Sequence of chain 1.A:
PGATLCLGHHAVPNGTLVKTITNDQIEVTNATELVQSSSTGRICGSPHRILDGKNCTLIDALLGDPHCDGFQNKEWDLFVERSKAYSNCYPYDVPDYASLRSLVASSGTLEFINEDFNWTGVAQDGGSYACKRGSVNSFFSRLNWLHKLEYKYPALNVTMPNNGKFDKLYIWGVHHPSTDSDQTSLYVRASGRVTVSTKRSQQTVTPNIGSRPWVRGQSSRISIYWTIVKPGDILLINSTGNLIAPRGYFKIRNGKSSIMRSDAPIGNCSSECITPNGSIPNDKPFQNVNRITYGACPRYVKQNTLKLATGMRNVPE

Sequence of chain 2.A:
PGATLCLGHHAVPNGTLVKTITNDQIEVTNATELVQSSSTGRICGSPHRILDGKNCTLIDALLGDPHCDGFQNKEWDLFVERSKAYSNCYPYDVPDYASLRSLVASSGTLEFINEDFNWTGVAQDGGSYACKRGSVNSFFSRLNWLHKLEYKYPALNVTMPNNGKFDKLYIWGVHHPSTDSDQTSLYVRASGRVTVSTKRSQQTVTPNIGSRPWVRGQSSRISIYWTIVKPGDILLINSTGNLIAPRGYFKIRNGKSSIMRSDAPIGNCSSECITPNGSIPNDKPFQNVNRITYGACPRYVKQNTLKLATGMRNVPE

Binding-site contacts:
Ligand atom C2 contacts residue TRP216 of chain 1.A at 4.0 Å (hydrophobic).
Ligand atom N2 contacts residue TRP216 of chain 1.A at 4.3 Å.
Ligand atom C6 contacts residue THR161 of chain 2.A at 4.2 Å.
Ligand atom N2 contacts residue ASN159 of chain 2.A at 2.9 Å (h-bond).
Ligand atom C3 contacts residue ASN159 of chain 2.A at 3.8 Å.
Ligand atom C6 contacts residue LEU238 of chain 2.A at 4.1 Å (hydrophobic).
Ligand atom O7 contacts residue TRP216 of chain 1.A at 3.3 Å (h-bond).
Ligand atom O5 contacts residue TRP216 of chain 1.A at 4.2 Å.
Ligand atom C2 contacts residue ASN159 of chain 2.A at 2.5 Å.
Ligand atom C5 contacts residue ASN159 of chain 2.A at 3.7 Å.
Ligand atom C1 contacts residue ASN159 of chain 2.A at 1.4 Å.
Ligand atom C5 contacts residue TRP216 of chain 1.A at 3.8 Å (hydrophobic).
Ligand atom C3 contacts residue TRP216 of chain 1.A at 4.3 Å (hydrophobic).
Ligand atom O7 contacts residue PRO215 of chain 1.A at 4.1 Å.
Ligand atom O6 contacts residue TRP216 of chain 1.A at 3.0 Å.
Ligand atom C5 contacts residue LEU238 of chain 2.A at 3.7 Å (hydrophobic).
Ligand atom C2 contacts residue SER213 of chain 1.A at 4.0 Å.
Ligand atom O6 contacts residue GAL2 of chain 1.G at 3.9 Å.
Ligand atom C7 contacts residue NAG1 of chain 2.F at 4.1 Å.
Ligand atom C4 contacts residue TRP216 of chain 1.A at 3.9 Å (hydrophobic).
Ligand atom C7 contacts residue ASN159 of chain 2.A at 3.5 Å.
Ligand atom O6 contacts residue TRP216 of chain 1.A at 4.4 Å.
Ligand atom C1 contacts residue SER213 of chain 1.A at 3.9 Å.
Ligand atom C6 contacts residue TRP216 of chain 1.A at 4.2 Å (hydrophobic).
Ligand atom O5 contacts residue ASN159 of chain 2.A at 2.4 Å (h-bond).
Ligand atom O6 contacts residue THR161 of chain 2.A at 4.0 Å.
Ligand atom C8 contacts residue ILE236 of chain 2.A at 4.2 Å (hydrophobic).
Ligand atom O5 contacts residue TRP216 of chain 1.A at 4.4 Å.
Ligand atom C4 contacts residue ASN159 of chain 2.A at 4.2 Å.
Ligand atom C6 contacts residue TRP216 of chain 1.A at 4.0 Å (hydrophobic).
Ligand atom C7 contacts residue TRP216 of chain 1.A at 4.0 Å (hydrophobic).
Ligand atom C5 contacts residue TRP216 of chain 1.A at 4.4 Å (hydrophobic).
Ligand atom O7 contacts residue ASN159 of chain 2.A at 3.8 Å.
Ligand atom C8 contacts residue NAG1 of chain 2.F at 3.1 Å.
Ligand atom O7 contacts residue LEU238 of chain 2.A at 4.4 Å.
Ligand atom O5 contacts residue LEU238 of chain 2.A at 4.2 Å.
Ligand atom N2 contacts residue SER213 of chain 1.A at 3.6 Å.
Ligand atom C1 contacts residue TRP216 of chain 1.A at 4.2 Å (hydrophobic).
Ligand atom O3 contacts residue TRP216 of chain 1.A at 4.1 Å.
Ligand atom C3 contacts residue SER213 of chain 1.A at 4.1 Å.

A protein and the small-molecule ligand that binds it are described below.
Small molecule (SMILES): CC(=O)N[C@H]1[C@H](O[C@H]2[C@H](O)[C@@H](NC(C)=O)CO[C@@H]2CO)O[C@H](CO)[C@@H](O[C@@H]2O[C@H](CO[C@H]3O[C@H](CO)[C@@H](O)[C@H](O)[C@@H]3O)[C@@H](O)[C@H](O[C@H]3O[C@H](CO)[C@@H](O)[C@H](O)[C@@H]3O)[C@@H]2O)[C@@H]1O